Sequence of chain 1.B:
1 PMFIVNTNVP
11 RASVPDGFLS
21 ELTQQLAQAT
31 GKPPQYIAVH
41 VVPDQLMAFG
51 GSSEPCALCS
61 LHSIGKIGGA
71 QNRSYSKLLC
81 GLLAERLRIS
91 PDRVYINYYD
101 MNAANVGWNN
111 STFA

Binding-site contacts:
Ligand atom C5 contacts residue TYR95 of chain 1.C at 3.5 Å (hydrophobic).
Ligand atom C10 contacts residue TYR36 of chain 1.B at 3.9 Å (hydrophobic).
Ligand atom C7 contacts residue TYR95 of chain 1.C at 3.8 Å (hydrophobic).
Ligand atom C3 contacts residue PRO1 of chain 1.B at 4.0 Å (hydrophobic).
Ligand atom C4 contacts residue VAL106 of chain 1.B at 3.9 Å (hydrophobic).
Ligand atom N8 contacts residue TYR95 of chain 1.C at 3.7 Å.
Ligand atom C2 contacts residue SER63 of chain 1.B at 3.6 Å.
Ligand atom C6 contacts residue MET2 of chain 1.B at 3.5 Å (hydrophobic).
Ligand atom C2 contacts residue ILE64 of chain 1.B at 4.0 Å (hydrophobic).
Ligand atom O1 contacts residue MET101 of chain 1.B at 3.6 Å.
Ligand atom C7 contacts residue PHE113 of chain 1.B at 3.8 Å (hydrophobic).
Ligand atom C2 contacts residue HIS62 of chain 1.B at 3.6 Å.
Ligand atom N8 contacts residue PRO1 of chain 1.B at 2.6 Å (h-bond).
Ligand atom C3 contacts residue HIS62 of chain 1.B at 4.1 Å.
Ligand atom C5 contacts residue VAL106 of chain 1.B at 3.4 Å (hydrophobic).
Ligand atom O1 contacts residue HIS62 of chain 1.B at 2.8 Å.
Ligand atom C2 contacts residue VAL106 of chain 1.B at 4.0 Å (hydrophobic).
Ligand atom C10 contacts residue PRO1 of chain 1.B at 3.9 Å (hydrophobic).
Ligand atom C1 contacts residue HIS62 of chain 1.B at 3.6 Å.
Ligand atom C1 contacts residue VAL106 of chain 1.B at 4.0 Å (hydrophobic).
Ligand atom C7 contacts residue ILE64 of chain 1.B at 4.2 Å (hydrophobic).
Ligand atom C1 contacts residue MET2 of chain 1.B at 3.8 Å (hydrophobic).
Ligand atom O9 contacts residue TYR36 of chain 1.B at 3.6 Å.
Ligand atom C6 contacts residue VAL106 of chain 1.B at 3.6 Å (hydrophobic).
Ligand atom C10 contacts residue LYS32 of chain 1.B at 4.1 Å.
Ligand atom C3 contacts residue SER63 of chain 1.B at 3.8 Å.
Ligand atom C2 contacts residue MET101 of chain 1.B at 4.0 Å (hydrophobic).
Ligand atom C3 contacts residue ILE64 of chain 1.B at 3.5 Å (hydrophobic).
Ligand atom O9 contacts residue PRO1 of chain 1.B at 3.3 Å (h-bond).
Ligand atom C6 contacts residue ASN97 of chain 1.C at 3.4 Å.
Ligand atom N8 contacts residue TYR36 of chain 1.B at 4.1 Å.
Ligand atom O9 contacts residue TYR95 of chain 1.C at 3.5 Å (h-bond).
Ligand atom C7 contacts residue PRO1 of chain 1.B at 3.5 Å (hydrophobic).
Ligand atom C6 contacts residue TYR95 of chain 1.C at 3.9 Å (hydrophobic).
Ligand atom O1 contacts residue ASN97 of chain 1.C at 2.5 Å (h-bond).
Ligand atom C1 contacts residue ASN97 of chain 1.C at 3.2 Å.
Ligand atom O1 contacts residue MET2 of chain 1.B at 3.6 Å (h-bond).
Ligand atom C4 contacts residue PRO1 of chain 1.B at 3.8 Å (hydrophobic).
Ligand atom C4 contacts residue ILE64 of chain 1.B at 4.3 Å (hydrophobic).
Ligand atom C1 contacts residue MET101 of chain 1.B at 4.2 Å (hydrophobic).

Sequence of chain 1.C:
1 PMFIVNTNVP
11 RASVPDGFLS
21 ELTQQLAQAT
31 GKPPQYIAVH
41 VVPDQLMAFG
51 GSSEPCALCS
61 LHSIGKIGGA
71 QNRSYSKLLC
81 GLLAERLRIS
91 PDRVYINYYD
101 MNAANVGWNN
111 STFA

The protein below binds the small molecule below.
Small molecule (SMILES): CC(C)(C)CC(=O)O/N=C/c1ccc(O)cc1